Sequence of chain 5.F:
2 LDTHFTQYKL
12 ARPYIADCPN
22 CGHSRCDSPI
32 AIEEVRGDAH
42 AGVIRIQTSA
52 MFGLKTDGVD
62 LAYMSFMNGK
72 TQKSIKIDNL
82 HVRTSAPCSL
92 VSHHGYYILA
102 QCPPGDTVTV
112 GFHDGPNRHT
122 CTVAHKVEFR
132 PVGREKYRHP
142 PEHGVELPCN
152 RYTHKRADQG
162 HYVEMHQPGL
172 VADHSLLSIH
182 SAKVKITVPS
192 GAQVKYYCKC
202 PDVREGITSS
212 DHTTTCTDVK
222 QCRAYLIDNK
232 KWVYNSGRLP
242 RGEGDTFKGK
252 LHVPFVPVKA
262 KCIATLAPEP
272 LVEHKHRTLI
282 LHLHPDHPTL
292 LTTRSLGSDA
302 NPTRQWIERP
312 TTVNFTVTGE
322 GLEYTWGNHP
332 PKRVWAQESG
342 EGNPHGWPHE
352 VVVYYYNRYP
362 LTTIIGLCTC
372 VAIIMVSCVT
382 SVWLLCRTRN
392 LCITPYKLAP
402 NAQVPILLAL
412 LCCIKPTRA

The protein below binds the small molecule below.
Small molecule (SMILES): O=C(O)[C@@H]1O[C@H](O[C@H]2[C@@H](OS(=O)(=O)O)O[C@@H](O)[C@H](NS(=O)(=O)O)[C@H]2O)[C@@H](OS(=O)(=O)O)[C@H](O)[C@@H]1O

Binding-site contacts:
Ligand atom C5 contacts residue HIS155 of chain 5.F at 4.0 Å.
Ligand atom O3 contacts residue LYS156 of chain 5.F at 3.0 Å.
Ligand atom OAH contacts residue ARG157 of chain 5.F at 3.1 Å (salt-bridge).
Ligand atom OAF contacts residue ARG157 of chain 5.F at 2.8 Å (salt-bridge).
Ligand atom C3 contacts residue LYS156 of chain 5.F at 4.0 Å.
Ligand atom C3 contacts residue ALA158 of chain 5.F at 4.0 Å (hydrophobic).
Ligand atom O5B contacts residue LYS156 of chain 5.F at 3.3 Å.
Ligand atom O6B contacts residue LEU62 of chain 5.F at 4.0 Å.
Ligand atom O3 contacts residue ARG157 of chain 5.F at 3.3 Å (salt-bridge).
Ligand atom O6A contacts residue LEU62 of chain 5.F at 3.4 Å.
Ligand atom O4 contacts residue HIS155 of chain 5.F at 3.5 Å (h-bond).
Ligand atom O5 contacts residue LYS156 of chain 5.F at 3.4 Å.
Ligand atom O6B contacts residue HIS94 of chain 5.F at 4.0 Å.
Ligand atom C6 contacts residue HIS94 of chain 5.F at 3.9 Å.
Ligand atom O5 contacts residue HIS155 of chain 5.F at 3.6 Å.
Ligand atom OAH contacts residue LEU2 of chain 5.F at 2.8 Å (h-bond).
Ligand atom OAF contacts residue ALA158 of chain 5.F at 3.3 Å.
Ligand atom O6B contacts residue HIS155 of chain 5.F at 3.3 Å (h-bond).
Ligand atom OAF contacts residue THR4 of chain 5.F at 2.9 Å (h-bond).
Ligand atom OBI contacts residue LYS156 of chain 5.F at 4.0 Å.
Ligand atom OAH contacts residue ASP3 of chain 5.F at 4.0 Å.
Ligand atom O4 contacts residue LYS156 of chain 5.F at 3.5 Å.
Ligand atom C6 contacts residue HIS155 of chain 5.F at 3.4 Å.
Ligand atom O6A contacts residue HIS155 of chain 5.F at 3.8 Å.
Ligand atom O6B contacts residue ARG157 of chain 5.F at 3.3 Å (salt-bridge).
Ligand atom O6A contacts residue SER93 of chain 5.F at 3.2 Å.
Ligand atom C6 contacts residue SER93 of chain 5.F at 4.0 Å.
Ligand atom O6A contacts residue HIS94 of chain 5.F at 3.2 Å (h-bond).
Ligand atom O3 contacts residue ALA158 of chain 5.F at 3.0 Å (h-bond).
Ligand atom OAH contacts residue THR4 of chain 5.F at 3.7 Å.
Ligand atom C3 contacts residue ARG157 of chain 5.F at 3.7 Å.
Ligand atom C4 contacts residue LYS156 of chain 5.F at 4.0 Å.
Ligand atom O5 contacts residue ARG157 of chain 5.F at 3.8 Å.
Ligand atom C6 contacts residue LEU62 of chain 5.F at 3.5 Å (hydrophobic).
Ligand atom C2 contacts residue ALA158 of chain 5.F at 3.7 Å (hydrophobic).
Ligand atom SAG contacts residue ARG157 of chain 5.F at 3.6 Å (salt-bridge).
Ligand atom C5 contacts residue LEU62 of chain 5.F at 3.8 Å (hydrophobic).
Ligand atom O6B contacts residue LYS156 of chain 5.F at 3.3 Å.
Ligand atom O4 contacts residue SER93 of chain 5.F at 3.0 Å (h-bond).
Ligand atom SAG contacts residue THR4 of chain 5.F at 3.9 Å.